Sequence of chain 1.A:
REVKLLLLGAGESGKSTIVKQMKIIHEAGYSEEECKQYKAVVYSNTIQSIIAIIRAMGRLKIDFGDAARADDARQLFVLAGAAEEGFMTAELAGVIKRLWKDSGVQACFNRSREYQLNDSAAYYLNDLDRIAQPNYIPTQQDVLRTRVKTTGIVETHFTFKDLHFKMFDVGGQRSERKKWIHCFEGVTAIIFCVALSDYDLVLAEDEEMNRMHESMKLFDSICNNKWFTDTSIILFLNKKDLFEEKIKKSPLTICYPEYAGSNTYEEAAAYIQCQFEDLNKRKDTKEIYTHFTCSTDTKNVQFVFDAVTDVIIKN

This protein binds this small molecule.
Small molecule (SMILES): Nc1nc2c(ncn2[C@@H]2O[C@H](CO[P](=O)(O)O[P](=O)(O)OP(O)(O)=S)[C@@H](O)[C@H]2O)c(=O)[nH]1

Binding-site contacts:
Ligand atom O1A contacts residue GLY14 of chain 1.A at 3.3 Å.
Ligand atom O4' contacts residue LYS239 of chain 1.A at 3.4 Å (salt-bridge).
Ligand atom N2 contacts residue ASP241 of chain 1.A at 3.1 Å (salt-bridge).
Ligand atom O1A contacts residue THR17 of chain 1.A at 2.6 Å (h-bond).
Ligand atom PG contacts residue ARG147 of chain 1.A at 3.5 Å.
Ligand atom O1B contacts residue GLY14 of chain 1.A at 3.3 Å (h-bond).
Ligand atom PB contacts residue MG1 of chain 1.B at 3.3 Å.
Ligand atom O3' contacts residue ARG145 of chain 1.A at 2.8 Å (salt-bridge).
Ligand atom C6 contacts residue LYS239 of chain 1.A at 3.5 Å.
Ligand atom O6 contacts residue LYS239 of chain 1.A at 3.1 Å.
Ligand atom O2G contacts residue MG1 of chain 1.B at 2.2 Å.
Ligand atom O6 contacts residue SER295 of chain 1.A at 2.9 Å (h-bond).
Ligand atom O3A contacts residue GLU12 of chain 1.A at 3.4 Å.
Ligand atom N1 contacts residue THR296 of chain 1.A at 3.5 Å (h-bond).
Ligand atom O3' contacts residue THR146 of chain 1.A at 3.5 Å (h-bond).
Ligand atom O6 contacts residue ASP241 of chain 1.A at 3.4 Å (salt-bridge).
Ligand atom O3A contacts residue GLY14 of chain 1.A at 3.2 Å (h-bond).
Ligand atom O6 contacts residue CYS294 of chain 1.A at 3.3 Å.
Ligand atom O2B contacts residue MG1 of chain 1.B at 2.2 Å.
Ligand atom O3' contacts residue SER120 of chain 1.A at 3.2 Å (h-bond).
Ligand atom PG contacts residue MG1 of chain 1.B at 3.4 Å.
Ligand atom O6 contacts residue ASN238 of chain 1.A at 3.5 Å (h-bond).
Ligand atom O2B contacts residue SER16 of chain 1.A at 2.9 Å (h-bond).
Ligand atom O2' contacts residue ARG145 of chain 1.A at 3.3 Å (salt-bridge).
Ligand atom N7 contacts residue SER295 of chain 1.A at 3.0 Å.
Ligand atom O1B contacts residue LYS15 of chain 1.A at 2.6 Å (salt-bridge).
Ligand atom S1G contacts residue ARG147 of chain 1.A at 2.8 Å (salt-bridge).
Ligand atom O1A contacts residue SER16 of chain 1.A at 3.3 Å (h-bond).
Ligand atom O3G contacts residue GLY172 of chain 1.A at 2.7 Å (h-bond).
Ligand atom S1G contacts residue LYS149 of chain 1.A at 3.2 Å.
Ligand atom O3B contacts residue GLU12 of chain 1.A at 3.0 Å (salt-bridge).
Ligand atom O2' contacts residue LEU144 of chain 1.A at 3.0 Å (h-bond).
Ligand atom O2G contacts residue THR150 of chain 1.A at 2.9 Å (h-bond).
Ligand atom N1 contacts residue ASP241 of chain 1.A at 2.9 Å (salt-bridge).
Ligand atom S1G contacts residue GLN173 of chain 1.A at 2.8 Å (h-bond).
Ligand atom O2A contacts residue ARG147 of chain 1.A at 3.4 Å (salt-bridge).
Ligand atom N7 contacts residue ASN238 of chain 1.A at 3.2 Å (h-bond).
Ligand atom O3G contacts residue LYS15 of chain 1.A at 3.2 Å (salt-bridge).
Ligand atom O1B contacts residue SER13 of chain 1.A at 3.1 Å (h-bond).
Ligand atom O3B contacts residue ARG147 of chain 1.A at 3.0 Å (salt-bridge).